Binding-site contacts:
Ligand atom C20 contacts residue TRP112 of chain 1.A at 4.2 Å (hydrophobic).
Ligand atom O24 contacts residue PHE123 of chain 1.A at 3.8 Å.
Ligand atom C25 contacts residue LEU301 of chain 1.A at 3.4 Å (hydrophobic).
Ligand atom O22 contacts residue TRP112 of chain 1.A at 3.0 Å (h-bond).
Ligand atom O18 contacts residue LEU301 of chain 1.A at 3.7 Å.
Ligand atom O22 contacts residue HIS111 of chain 1.A at 3.0 Å (h-bond).
Ligand atom O21 contacts residue NAP1 of chain 1.B at 3.0 Å.
Ligand atom C13 contacts residue TRP220 of chain 1.A at 4.0 Å (hydrophobic).
Ligand atom O24 contacts residue SER303 of chain 1.A at 4.0 Å.
Ligand atom C7 contacts residue TRP80 of chain 1.A at 3.7 Å (hydrophobic).
Ligand atom C11 contacts residue CYS299 of chain 1.A at 4.0 Å (hydrophobic).
Ligand atom C2 contacts residue PHE123 of chain 1.A at 3.9 Å (hydrophobic).
Ligand atom O21 contacts residue TYR49 of chain 1.A at 3.0 Å (h-bond).
Ligand atom C13 contacts residue TRP21 of chain 1.A at 3.7 Å (hydrophobic).
Ligand atom BR7 contacts residue SER303 of chain 1.A at 3.4 Å.
Ligand atom BR5 contacts residue PHE123 of chain 1.A at 4.1 Å.
Ligand atom O21 contacts residue HIS111 of chain 1.A at 3.0 Å (h-bond).
Ligand atom C5 contacts residue PHE123 of chain 1.A at 3.6 Å (hydrophobic).
Ligand atom C13 contacts residue CYS299 of chain 1.A at 3.6 Å (hydrophobic).
Ligand atom C25 contacts residue SER303 of chain 1.A at 3.0 Å.
Ligand atom O22 contacts residue TRP80 of chain 1.A at 4.0 Å.
Ligand atom C9 contacts residue LEU301 of chain 1.A at 4.1 Å (hydrophobic).
Ligand atom O23 contacts residue TRP80 of chain 1.A at 3.7 Å.
Ligand atom C11 contacts residue TRP220 of chain 1.A at 3.5 Å (hydrophobic).
Ligand atom C20 contacts residue TYR49 of chain 1.A at 4.1 Å (hydrophobic).
Ligand atom C4 contacts residue PHE123 of chain 1.A at 3.7 Å (hydrophobic).
Ligand atom BR7 contacts residue PHE123 of chain 1.A at 3.6 Å.
Ligand atom C9 contacts residue TRP220 of chain 1.A at 4.1 Å (hydrophobic).
Ligand atom C10 contacts residue TRP80 of chain 1.A at 4.2 Å (hydrophobic).
Ligand atom C19 contacts residue TYR49 of chain 1.A at 4.3 Å (hydrophobic).
Ligand atom BR6 contacts residue PHE123 of chain 1.A at 3.9 Å.
Ligand atom C6 contacts residue PHE123 of chain 1.A at 3.6 Å (hydrophobic).
Ligand atom O22 contacts residue NAP1 of chain 1.B at 3.4 Å (h-bond).
Ligand atom C19 contacts residue TRP21 of chain 1.A at 3.2 Å (hydrophobic).
Ligand atom C3 contacts residue PHE123 of chain 1.A at 3.8 Å (hydrophobic).
Ligand atom C20 contacts residue NAP1 of chain 1.B at 3.6 Å.
Ligand atom C20 contacts residue HIS111 of chain 1.A at 3.3 Å.
Ligand atom N12 contacts residue TRP21 of chain 1.A at 3.7 Å.
Ligand atom C19 contacts residue NAP1 of chain 1.B at 4.2 Å.
Ligand atom C1 contacts residue PHE123 of chain 1.A at 4.0 Å (hydrophobic).

A small-molecule ligand and the protein it binds are described below.
Small molecule (SMILES): COc1c(Br)c(Br)c(Br)c(Br)c1Cn1c(=O)ccn(CC(=O)O)c1=O

Sequence of chain 1.A:
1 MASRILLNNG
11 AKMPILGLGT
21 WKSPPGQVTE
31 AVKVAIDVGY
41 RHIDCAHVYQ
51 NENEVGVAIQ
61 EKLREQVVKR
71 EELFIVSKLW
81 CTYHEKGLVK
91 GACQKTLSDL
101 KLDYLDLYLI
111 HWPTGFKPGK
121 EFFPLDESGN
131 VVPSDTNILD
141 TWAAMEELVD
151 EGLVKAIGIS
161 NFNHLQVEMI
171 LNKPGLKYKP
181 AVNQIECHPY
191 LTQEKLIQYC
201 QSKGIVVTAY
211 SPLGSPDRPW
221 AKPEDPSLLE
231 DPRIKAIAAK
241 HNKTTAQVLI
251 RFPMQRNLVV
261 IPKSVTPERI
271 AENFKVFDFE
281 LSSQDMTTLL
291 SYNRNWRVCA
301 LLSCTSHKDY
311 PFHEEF